Sequence of chain 1.A:
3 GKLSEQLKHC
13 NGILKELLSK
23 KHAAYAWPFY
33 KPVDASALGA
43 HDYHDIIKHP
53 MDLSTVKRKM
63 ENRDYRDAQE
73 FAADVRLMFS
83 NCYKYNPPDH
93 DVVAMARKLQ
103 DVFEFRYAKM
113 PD

Binding-site contacts:
Ligand atom CAY contacts residue VAL94 of chain 1.A at 4.0 Å (hydrophobic).
Ligand atom CAB contacts residue TRP29 of chain 1.A at 4.0 Å (hydrophobic).
Ligand atom CAS contacts residue ASN88 of chain 1.A at 3.7 Å.
Ligand atom CAY contacts residue MET97 of chain 1.A at 4.0 Å (hydrophobic).
Ligand atom CAY contacts residue PRO30 of chain 1.A at 4.1 Å (hydrophobic).
Ligand atom CAF contacts residue PRO30 of chain 1.A at 3.4 Å (hydrophobic).
Ligand atom CAW contacts residue ALA42 of chain 1.A at 4.0 Å (hydrophobic).
Ligand atom CAM contacts residue TRP29 of chain 1.A at 3.9 Å (hydrophobic).
Ligand atom CBD contacts residue TYR45 of chain 1.A at 4.1 Å (hydrophobic).
Ligand atom CBE contacts residue LEU40 of chain 1.A at 4.1 Å (hydrophobic).
Ligand atom CAX contacts residue VAL94 of chain 1.A at 3.6 Å (hydrophobic).
Ligand atom CAS contacts residue TYR87 of chain 1.A at 3.7 Å (hydrophobic).
Ligand atom CBE contacts residue VAL35 of chain 1.A at 3.3 Å (hydrophobic).
Ligand atom CBD contacts residue ALA42 of chain 1.A at 3.8 Å (hydrophobic).
Ligand atom CAJ contacts residue ASN88 of chain 1.A at 4.1 Å.
Ligand atom CAR contacts residue VAL35 of chain 1.A at 4.1 Å (hydrophobic).
Ligand atom OAV contacts residue LEU40 of chain 1.A at 4.1 Å.
Ligand atom CL1 contacts residue ASP93 of chain 1.A at 4.0 Å.
Ligand atom OAL contacts residue TRP29 of chain 1.A at 3.4 Å.
Ligand atom CAG contacts residue VAL94 of chain 1.A at 4.0 Å (hydrophobic).
Ligand atom CAP contacts residue VAL35 of chain 1.A at 4.0 Å (hydrophobic).
Ligand atom CAQ contacts residue VAL94 of chain 1.A at 3.7 Å (hydrophobic).
Ligand atom CAR contacts residue PRO30 of chain 1.A at 3.5 Å (hydrophobic).
Ligand atom NAK contacts residue VAL94 of chain 1.A at 4.2 Å.
Ligand atom CBE contacts residue TYR45 of chain 1.A at 3.3 Å (hydrophobic).
Ligand atom CAF contacts residue VAL35 of chain 1.A at 4.0 Å (hydrophobic).
Ligand atom CAX contacts residue TRP29 of chain 1.A at 4.0 Å (hydrophobic).
Ligand atom NAN contacts residue ASN88 of chain 1.A at 3.0 Å (h-bond).
Ligand atom CAR contacts residue PHE31 of chain 1.A at 3.6 Å (hydrophobic).
Ligand atom OAU contacts residue TYR87 of chain 1.A at 3.6 Å.
Ligand atom CAY contacts residue TRP29 of chain 1.A at 3.7 Å (hydrophobic).
Ligand atom NAO contacts residue CYS84 of chain 1.A at 4.0 Å.
Ligand atom CBB contacts residue VAL94 of chain 1.A at 4.0 Å (hydrophobic).
Ligand atom NAO contacts residue ASN88 of chain 1.A at 3.5 Å (h-bond).
Ligand atom CBD contacts residue LEU40 of chain 1.A at 4.1 Å (hydrophobic).
Ligand atom CAX contacts residue PRO30 of chain 1.A at 3.9 Å (hydrophobic).
Ligand atom CAP contacts residue VAL94 of chain 1.A at 4.1 Å (hydrophobic).
Ligand atom NAH contacts residue VAL94 of chain 1.A at 4.0 Å.
Ligand atom CBD contacts residue TYR87 of chain 1.A at 3.4 Å (hydrophobic).
Ligand atom CAA contacts residue PRO30 of chain 1.A at 3.5 Å (hydrophobic).

A small-molecule ligand and the protein it binds are described below.
Small molecule (SMILES): CC[C@@H](C(=O)OC)[C@@H]1N=C(c2ccc(Cl)cc2)c2cc(OC)ccc2-n2c(C)nnc21